Sequence of chain 1.A:
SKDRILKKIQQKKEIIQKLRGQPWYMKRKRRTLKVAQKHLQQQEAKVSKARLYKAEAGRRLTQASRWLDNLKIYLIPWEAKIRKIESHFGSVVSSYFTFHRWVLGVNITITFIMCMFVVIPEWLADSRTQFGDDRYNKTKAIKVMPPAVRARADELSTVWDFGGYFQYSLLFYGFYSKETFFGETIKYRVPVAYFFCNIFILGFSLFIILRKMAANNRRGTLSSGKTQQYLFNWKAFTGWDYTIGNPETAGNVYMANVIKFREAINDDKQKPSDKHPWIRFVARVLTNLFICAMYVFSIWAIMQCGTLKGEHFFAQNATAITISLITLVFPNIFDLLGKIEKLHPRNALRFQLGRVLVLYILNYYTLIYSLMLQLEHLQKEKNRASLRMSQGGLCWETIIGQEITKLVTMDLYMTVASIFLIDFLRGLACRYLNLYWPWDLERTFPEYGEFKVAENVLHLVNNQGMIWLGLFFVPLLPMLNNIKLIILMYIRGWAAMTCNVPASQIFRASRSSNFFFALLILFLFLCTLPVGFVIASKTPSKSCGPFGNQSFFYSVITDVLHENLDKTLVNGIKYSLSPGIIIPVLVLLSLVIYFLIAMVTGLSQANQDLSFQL

This protein binds this small molecule.
Small molecule (SMILES): CC(C)CCC[C@@H](C)[C@H]1CC[C@H]2[C@@H]3CC=C4C[C@@H](O)CC[C@]4(C)[C@H]3CC[C@]12C

Binding-site contacts:
Ligand atom C27 contacts residue TWT1 of chain 1.W at 4.4 Å.
Ligand atom C4 contacts residue PHE270 of chain 1.A at 4.2 Å (hydrophobic).
Ligand atom C21 contacts residue TWT1 of chain 1.W at 3.9 Å.
Ligand atom C4 contacts residue GLY271 of chain 1.A at 4.1 Å.
Ligand atom C23 contacts residue PHE205 of chain 1.A at 4.4 Å (hydrophobic).
Ligand atom C24 contacts residue PHE205 of chain 1.A at 3.9 Å (hydrophobic).
Ligand atom C18 contacts residue TYR276 of chain 1.A at 3.5 Å (hydrophobic).
Ligand atom C8 contacts residue TYR276 of chain 1.A at 4.4 Å (hydrophobic).
Ligand atom C22 contacts residue PHE205 of chain 1.A at 4.3 Å (hydrophobic).
Ligand atom C6 contacts residue PHE270 of chain 1.A at 4.3 Å (hydrophobic).
Ligand atom C7 contacts residue ILE274 of chain 1.A at 3.7 Å (hydrophobic).
Ligand atom C6 contacts residue ILE274 of chain 1.A at 4.0 Å (hydrophobic).